The protein below binds the small molecule below.
Small molecule (SMILES): CC(=O)N[C@H]1CO[C@H](CO[C@@H]2O[C@@H](C)[C@@H](O)[C@@H](O)[C@@H]2O)[C@@H](O)[C@@H]1O

Binding-site contacts:
Ligand atom C6 contacts residue LYS379 of chain 1.B at 3.2 Å.
Ligand atom C8 contacts residue ASN234 of chain 1.B at 4.4 Å.
Ligand atom C5 contacts residue ASN234 of chain 1.B at 3.8 Å.
Ligand atom C1 contacts residue LEU382 of chain 1.B at 4.2 Å (hydrophobic).
Ligand atom C1 contacts residue ASN383 of chain 1.B at 4.1 Å.
Ligand atom C2 contacts residue ASN234 of chain 1.B at 2.5 Å.
Ligand atom C6 contacts residue LEU382 of chain 1.B at 4.2 Å (hydrophobic).
Ligand atom O5 contacts residue ASN383 of chain 1.B at 4.2 Å.
Ligand atom C5 contacts residue LEU382 of chain 1.B at 4.0 Å (hydrophobic).
Ligand atom C3 contacts residue ASN234 of chain 1.B at 3.9 Å.
Ligand atom O6 contacts residue ASN383 of chain 1.B at 3.8 Å.
Ligand atom O5 contacts residue ASN234 of chain 1.B at 2.5 Å (h-bond).
Ligand atom O5 contacts residue LEU382 of chain 1.B at 3.9 Å.
Ligand atom C7 contacts residue ASN234 of chain 1.B at 3.3 Å.
Ligand atom C8 contacts residue ARG232 of chain 1.B at 3.7 Å.
Ligand atom C6 contacts residue TYR259 of chain 1.B at 3.9 Å (hydrophobic).
Ligand atom C6 contacts residue ASN383 of chain 1.B at 3.5 Å.
Ligand atom N2 contacts residue ASN234 of chain 1.B at 3.0 Å (h-bond).
Ligand atom O7 contacts residue ASN234 of chain 1.B at 3.0 Å (h-bond).
Ligand atom C1 contacts residue ASN234 of chain 1.B at 1.5 Å.
Ligand atom C4 contacts residue ASN234 of chain 1.B at 4.3 Å.

Sequence of chain 1.B:
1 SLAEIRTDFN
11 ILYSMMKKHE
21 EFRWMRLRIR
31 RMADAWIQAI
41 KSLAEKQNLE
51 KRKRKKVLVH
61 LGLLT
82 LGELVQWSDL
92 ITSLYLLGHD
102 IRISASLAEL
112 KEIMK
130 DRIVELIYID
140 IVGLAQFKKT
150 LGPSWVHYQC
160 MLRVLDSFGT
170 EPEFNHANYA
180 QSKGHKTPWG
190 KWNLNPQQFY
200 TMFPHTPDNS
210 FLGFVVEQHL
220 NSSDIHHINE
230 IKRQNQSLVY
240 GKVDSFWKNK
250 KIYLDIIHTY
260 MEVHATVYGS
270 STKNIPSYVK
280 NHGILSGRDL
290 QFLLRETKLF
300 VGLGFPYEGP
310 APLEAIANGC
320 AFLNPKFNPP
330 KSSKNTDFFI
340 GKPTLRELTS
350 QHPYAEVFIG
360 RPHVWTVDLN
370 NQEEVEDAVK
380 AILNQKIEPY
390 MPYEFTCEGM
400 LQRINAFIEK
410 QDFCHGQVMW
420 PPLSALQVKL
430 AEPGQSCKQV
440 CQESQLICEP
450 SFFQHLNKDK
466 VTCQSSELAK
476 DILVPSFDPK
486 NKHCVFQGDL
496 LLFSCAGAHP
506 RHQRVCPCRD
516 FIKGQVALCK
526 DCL